Binding-site contacts:
Ligand atom O7 contacts residue ASN171 of chain 1.B at 3.3 Å (h-bond).
Ligand atom N2 contacts residue ASN171 of chain 1.B at 3.1 Å (h-bond).
Ligand atom C4 contacts residue ASN171 of chain 1.B at 4.0 Å.
Ligand atom O5 contacts residue ASN171 of chain 1.B at 2.6 Å (h-bond).
Ligand atom C7 contacts residue GLY65 of chain 1.A at 4.5 Å.
Ligand atom C2 contacts residue ASN171 of chain 1.B at 2.4 Å.
Ligand atom C8 contacts residue ASN171 of chain 1.B at 4.3 Å.
Ligand atom N2 contacts residue PRO67 of chain 1.A at 4.0 Å.
Ligand atom C7 contacts residue ASN171 of chain 1.B at 3.5 Å.
Ligand atom C6 contacts residue ASN171 of chain 1.B at 3.5 Å.
Ligand atom C1 contacts residue ASN171 of chain 1.B at 1.4 Å.
Ligand atom C8 contacts residue PRO67 of chain 1.A at 3.8 Å (hydrophobic).
Ligand atom C8 contacts residue GLY65 of chain 1.A at 3.0 Å.
Ligand atom O3 contacts residue PRO67 of chain 1.A at 3.3 Å.
Ligand atom C8 contacts residue ASN66 of chain 1.A at 3.6 Å.
Ligand atom C7 contacts residue PRO67 of chain 1.A at 4.5 Å (hydrophobic).
Ligand atom C5 contacts residue ASN171 of chain 1.B at 3.5 Å.
Ligand atom C3 contacts residue ASN171 of chain 1.B at 3.7 Å.
Ligand atom C8 contacts residue VAL68 of chain 1.A at 4.3 Å (hydrophobic).
Ligand atom C3 contacts residue PRO67 of chain 1.A at 4.1 Å (hydrophobic).

Sequence of chain 1.B:
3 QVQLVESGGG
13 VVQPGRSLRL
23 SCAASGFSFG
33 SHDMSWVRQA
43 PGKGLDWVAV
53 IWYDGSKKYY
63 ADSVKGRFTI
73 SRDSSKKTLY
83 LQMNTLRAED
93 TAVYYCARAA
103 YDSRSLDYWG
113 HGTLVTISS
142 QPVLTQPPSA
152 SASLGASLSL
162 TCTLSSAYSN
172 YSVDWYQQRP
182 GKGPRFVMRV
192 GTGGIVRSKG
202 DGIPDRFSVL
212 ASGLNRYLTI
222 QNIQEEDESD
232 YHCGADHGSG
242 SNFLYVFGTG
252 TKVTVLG

Sequence of chain 1.A:
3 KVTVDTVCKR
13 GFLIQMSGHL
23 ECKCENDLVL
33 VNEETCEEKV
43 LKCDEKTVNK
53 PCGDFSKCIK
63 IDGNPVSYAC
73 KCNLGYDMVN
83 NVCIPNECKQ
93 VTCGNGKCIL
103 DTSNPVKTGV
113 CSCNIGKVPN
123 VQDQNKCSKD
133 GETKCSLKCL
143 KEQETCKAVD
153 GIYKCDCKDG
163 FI

The protein below binds the small molecule below.
Small molecule (SMILES): CC(=O)N[C@@H]1[C@@H](O)[C@H](O)[C@@H](CO)O[C@H]1O